Sequence of chain 29.C:
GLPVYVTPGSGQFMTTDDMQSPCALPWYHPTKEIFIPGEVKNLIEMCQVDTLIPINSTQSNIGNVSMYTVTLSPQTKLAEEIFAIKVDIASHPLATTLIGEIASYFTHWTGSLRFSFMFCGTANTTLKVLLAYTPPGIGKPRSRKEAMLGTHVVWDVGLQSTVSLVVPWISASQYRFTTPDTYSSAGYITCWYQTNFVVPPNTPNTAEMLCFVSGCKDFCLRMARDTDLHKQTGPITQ

The protein below binds the small molecule below.
Small molecule (SMILES): Cc1cc(CCCOc2c(C)cc(-c3coc(C)n3)cc2C)on1

Sequence of chain 29.A:
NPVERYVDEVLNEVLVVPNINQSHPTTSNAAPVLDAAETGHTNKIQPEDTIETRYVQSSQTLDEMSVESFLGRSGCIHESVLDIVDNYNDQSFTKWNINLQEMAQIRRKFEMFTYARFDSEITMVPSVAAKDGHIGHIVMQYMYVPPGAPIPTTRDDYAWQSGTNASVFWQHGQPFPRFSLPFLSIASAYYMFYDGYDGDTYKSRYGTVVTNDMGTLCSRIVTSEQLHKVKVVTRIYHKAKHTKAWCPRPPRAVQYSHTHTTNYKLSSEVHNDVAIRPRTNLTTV

Binding-site contacts:
Ligand atom O5A contacts residue ALA166 of chain 29.A at 3.9 Å.
Ligand atom C2A contacts residue TYR144 of chain 29.A at 3.7 Å (hydrophobic).
Ligand atom N3A contacts residue PHE179 of chain 29.A at 3.0 Å.
Ligand atom C4 contacts residue TYR190 of chain 29.A at 3.8 Å (hydrophobic).
Ligand atom CM4 contacts residue PHE179 of chain 29.A at 3.9 Å (hydrophobic).
Ligand atom C1B contacts residue ILE98 of chain 29.A at 3.6 Å (hydrophobic).
Ligand atom N2 contacts residue MET214 of chain 29.A at 3.8 Å.
Ligand atom CM6 contacts residue LEU184 of chain 29.A at 3.4 Å (hydrophobic).
Ligand atom CM4 contacts residue VAL168 of chain 29.A at 3.5 Å (hydrophobic).
Ligand atom C1A contacts residue TYR144 of chain 29.A at 3.1 Å (hydrophobic).
Ligand atom CM6 contacts residue TYR144 of chain 29.A at 3.7 Å (hydrophobic).
Ligand atom C5 contacts residue MET214 of chain 29.A at 3.6 Å (hydrophobic).
Ligand atom O5A contacts residue TYR144 of chain 29.A at 3.1 Å.
Ligand atom C1B contacts residue LEU181 of chain 29.A at 3.8 Å (hydrophobic).
Ligand atom O1 contacts residue MET214 of chain 29.A at 3.2 Å.
Ligand atom C5B contacts residue TYR144 of chain 29.A at 3.6 Å (hydrophobic).
Ligand atom C6B contacts residue ILE98 of chain 29.A at 3.6 Å (hydrophobic).
Ligand atom CM3 contacts residue TYR190 of chain 29.A at 3.9 Å (hydrophobic).
Ligand atom C2A contacts residue PHE179 of chain 29.A at 3.3 Å (hydrophobic).
Ligand atom CM6 contacts residue LEU181 of chain 29.A at 3.7 Å (hydrophobic).
Ligand atom CM4 contacts residue TYR142 of chain 29.A at 3.1 Å (hydrophobic).
Ligand atom C4A contacts residue PHE179 of chain 29.A at 3.3 Å (hydrophobic).
Ligand atom CM2 contacts residue ILE236 of chain 29.A at 4.0 Å (hydrophobic).
Ligand atom C2C contacts residue ILE98 of chain 29.A at 4.0 Å (hydrophobic).
Ligand atom C1C contacts residue MET214 of chain 29.A at 3.7 Å (hydrophobic).
Ligand atom C6B contacts residue LEU181 of chain 29.A at 3.3 Å (hydrophobic).
Ligand atom O1 contacts residue LEU100 of chain 29.A at 4.0 Å.
Ligand atom C4B contacts residue PHE179 of chain 29.A at 3.9 Å (hydrophobic).
Ligand atom C2B contacts residue ILE98 of chain 29.A at 3.9 Å (hydrophobic).
Ligand atom C3 contacts residue LEU100 of chain 29.A at 3.9 Å (hydrophobic).
Ligand atom C2B contacts residue ILE122 of chain 29.A at 3.9 Å (hydrophobic).
Ligand atom C4B contacts residue LEU181 of chain 29.A at 3.8 Å (hydrophobic).
Ligand atom C1A contacts residue PHE179 of chain 29.A at 3.5 Å (hydrophobic).
Ligand atom O5A contacts residue PHE179 of chain 29.A at 3.7 Å.
Ligand atom N2 contacts residue LEU100 of chain 29.A at 3.8 Å.
Ligand atom C5B contacts residue LEU181 of chain 29.A at 3.3 Å (hydrophobic).
Ligand atom O1B contacts residue ILE98 of chain 29.A at 2.9 Å.
Ligand atom N3A contacts residue LEU217 of chain 29.A at 3.4 Å.
Ligand atom C4A contacts residue TYR144 of chain 29.A at 3.8 Å (hydrophobic).
Ligand atom CM2 contacts residue ILE122 of chain 29.A at 3.7 Å (hydrophobic).